The small molecule below binds the protein below.
Small molecule (SMILES): CC(=O)N[C@@H]1[C@@H](O)[C@H](O)[C@@H](CO)O[C@H]1O

Binding-site contacts:
Ligand atom C5 contacts residue ASN234 of chain 1.C at 3.7 Å.
Ligand atom C6 contacts residue THR236 of chain 1.C at 4.2 Å.
Ligand atom C1 contacts residue THR236 of chain 1.C at 4.2 Å.
Ligand atom C2 contacts residue ASN234 of chain 1.C at 2.4 Å.
Ligand atom O5 contacts residue THR236 of chain 1.C at 3.8 Å.
Ligand atom C5 contacts residue THR236 of chain 1.C at 3.9 Å.
Ligand atom N2 contacts residue ASN234 of chain 1.C at 2.9 Å (h-bond).
Ligand atom C4 contacts residue ASN234 of chain 1.C at 4.2 Å.
Ligand atom C8 contacts residue ASN234 of chain 1.C at 4.3 Å.
Ligand atom O5 contacts residue ASN234 of chain 1.C at 2.4 Å (h-bond).
Ligand atom O7 contacts residue ASN234 of chain 1.C at 3.0 Å (h-bond).
Ligand atom C3 contacts residue ASN234 of chain 1.C at 3.8 Å.
Ligand atom C1 contacts residue ASN234 of chain 1.C at 1.4 Å.
Ligand atom C7 contacts residue ASN234 of chain 1.C at 3.1 Å.

Sequence of chain 1.C:
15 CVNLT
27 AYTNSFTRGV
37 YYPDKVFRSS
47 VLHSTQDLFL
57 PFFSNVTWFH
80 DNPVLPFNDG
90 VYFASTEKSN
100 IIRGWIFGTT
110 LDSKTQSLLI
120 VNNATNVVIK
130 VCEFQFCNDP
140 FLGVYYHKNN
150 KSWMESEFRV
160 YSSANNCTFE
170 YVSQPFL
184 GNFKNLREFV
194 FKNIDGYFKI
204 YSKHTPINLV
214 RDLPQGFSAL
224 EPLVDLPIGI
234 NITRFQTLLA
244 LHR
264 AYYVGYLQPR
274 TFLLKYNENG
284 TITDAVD